Binding-site contacts:
Ligand atom C2 contacts residue GLN181 of chain 1.A at 3.4 Å.
Ligand atom C3 contacts residue TRP342 of chain 1.A at 3.6 Å (hydrophobic).
Ligand atom O2 contacts residue ASN250 of chain 1.A at 3.1 Å (h-bond).
Ligand atom O2 contacts residue TRP342 of chain 1.A at 3.3 Å.
Ligand atom C6 contacts residue PHE454 of chain 1.A at 3.5 Å (hydrophobic).
Ligand atom C1 contacts residue GLU391 of chain 1.A at 3.4 Å.
Ligand atom O4 contacts residue TRP446 of chain 1.A at 3.6 Å.
Ligand atom O2 contacts residue GLU391 of chain 1.A at 2.8 Å (salt-bridge).
Ligand atom O6 contacts residue LEU187 of chain 1.A at 3.5 Å.
Ligand atom O5 contacts residue TYR320 of chain 1.A at 3.1 Å (h-bond).
Ligand atom C5 contacts residue TYR320 of chain 1.A at 3.3 Å (hydrophobic).
Ligand atom C1 contacts residue GLN181 of chain 1.A at 3.1 Å.
Ligand atom O6 contacts residue PHE348 of chain 1.A at 3.6 Å.
Ligand atom O5 contacts residue ARG183 of chain 1.A at 3.6 Å (salt-bridge).
Ligand atom O6 contacts residue ASP248 of chain 1.A at 3.6 Å.
Ligand atom O4 contacts residue ARG183 of chain 1.A at 3.6 Å (salt-bridge).
Ligand atom O3 contacts residue GLU445 of chain 1.A at 3.6 Å (salt-bridge).
Ligand atom O6 contacts residue TRP363 of chain 1.A at 3.3 Å.
Ligand atom C3 contacts residue GLU391 of chain 1.A at 3.5 Å.
Ligand atom O2 contacts residue HIS135 of chain 1.A at 3.6 Å (h-bond).
Ligand atom O4 contacts residue GLU445 of chain 1.A at 2.4 Å (salt-bridge).
Ligand atom O3 contacts residue ASN250 of chain 1.A at 2.8 Å (h-bond).
Ligand atom C6 contacts residue TYR320 of chain 1.A at 3.6 Å (hydrophobic).
Ligand atom O2 contacts residue ASN180 of chain 1.A at 3.1 Å (h-bond).
Ligand atom C6 contacts residue GLU445 of chain 1.A at 3.1 Å.
Ligand atom O4 contacts residue GLN181 of chain 1.A at 2.8 Å (h-bond).
Ligand atom O4 contacts residue TRP438 of chain 1.A at 3.2 Å.
Ligand atom C2 contacts residue GLU391 of chain 1.A at 3.4 Å.
Ligand atom O3 contacts residue TRP446 of chain 1.A at 3.0 Å (h-bond).
Ligand atom C4 contacts residue GLU445 of chain 1.A at 3.6 Å.
Ligand atom O6 contacts residue GLU445 of chain 1.A at 2.4 Å (salt-bridge).
Ligand atom C6 contacts residue GLN181 of chain 1.A at 3.4 Å.
Ligand atom C2 contacts residue ASN250 of chain 1.A at 3.5 Å.
Ligand atom O3 contacts residue ARG183 of chain 1.A at 2.9 Å (salt-bridge).
Ligand atom O2 contacts residue GLN181 of chain 1.A at 3.4 Å (h-bond).
Ligand atom O3 contacts residue GLN34 of chain 1.A at 2.7 Å (h-bond).
Ligand atom O3 contacts residue HIS135 of chain 1.A at 2.9 Å (h-bond).
Ligand atom O5 contacts residue GLU391 of chain 1.A at 3.3 Å (salt-bridge).
Ligand atom O4 contacts residue GLN34 of chain 1.A at 3.1 Å (h-bond).
Ligand atom O3 contacts residue TRP363 of chain 1.A at 3.4 Å.

The small molecule below binds the protein below.
Small molecule (SMILES): OC[C@H]1O[C@@H](O[C@H]2[C@H](O)[C@@H](O)[C@H](O[C@H]3[C@H](O)[C@@H](O)[C@H](O[C@H]4[C@H](O)[C@@H](O)[C@H](O)O[C@@H]4CO)O[C@@H]3CO)O[C@@H]2CO)[C@H](O)[C@@H](O)[C@@H]1O

Sequence of chain 1.A:
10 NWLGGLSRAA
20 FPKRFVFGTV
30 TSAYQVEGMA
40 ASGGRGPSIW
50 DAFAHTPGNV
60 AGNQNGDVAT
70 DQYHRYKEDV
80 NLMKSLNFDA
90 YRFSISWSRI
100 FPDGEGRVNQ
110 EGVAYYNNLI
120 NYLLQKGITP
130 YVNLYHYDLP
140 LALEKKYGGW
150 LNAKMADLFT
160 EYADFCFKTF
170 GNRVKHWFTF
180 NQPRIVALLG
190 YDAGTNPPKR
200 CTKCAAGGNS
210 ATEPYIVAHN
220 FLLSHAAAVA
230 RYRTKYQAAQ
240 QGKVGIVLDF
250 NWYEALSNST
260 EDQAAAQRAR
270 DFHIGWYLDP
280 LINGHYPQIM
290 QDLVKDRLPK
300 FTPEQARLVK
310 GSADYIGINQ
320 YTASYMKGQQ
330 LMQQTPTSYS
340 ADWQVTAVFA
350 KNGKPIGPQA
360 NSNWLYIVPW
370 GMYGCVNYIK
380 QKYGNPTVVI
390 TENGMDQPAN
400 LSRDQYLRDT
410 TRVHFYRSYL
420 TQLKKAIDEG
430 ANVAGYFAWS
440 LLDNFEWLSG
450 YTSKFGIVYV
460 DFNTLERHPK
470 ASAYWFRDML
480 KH